A protein and the small-molecule ligand that binds it are described below.
Small molecule (SMILES): Cc1cn([C@H]2C[C@H](O[P](=O)(O)OC[C@H]3O[C@@H](n4cnc5c(N)ncnc54)C[C@@H]3O)[C@@H](CO[P](=O)(O)O[C@H]3C[C@H](n4cnc5c(=O)nc(N)[nH]c54)O[C@@H]3CO[P](=O)(O)O[C@H]3C[C@H](n4ccc(N)nc4=O)O[C@@H]3CO[P](=O)(O)O[C@H]3C[C@H](n4cnc5c(=O)nc(N)[nH]c54)O[C@@H]3CO[P](=O)(O)O[C@H]3C[C@H](n4ccc(N)nc4=O)O[C@@H]3CO[P](=O)(O)O[C@H]3C[C@H](n4ccc(N)nc4=O)O[C@@H]3CO[P](=O)(O)O[C@H]3C[C@H](n4cnc5c(=O)nc(N)[nH]c54)O[C@@H]3COP(=O)(O)O)O2)c(=O)[nH]c1=O

Binding-site contacts:
Ligand atom N1 contacts residue DC7 of chain 2.B at 3.1 Å (h-bond).
Ligand atom O5' contacts residue GLY116 of chain 1.A at 3.2 Å (h-bond).
Ligand atom N4 contacts residue DG6 of chain 2.B at 2.9 Å (h-bond).
Ligand atom N2 contacts residue DG3 of chain 2.B at 3.2 Å.
Ligand atom N1 contacts residue DG5 of chain 2.B at 3.4 Å (h-bond).
Ligand atom OP2 contacts residue LYS118 of chain 1.A at 3.1 Å (salt-bridge).
Ligand atom N2 contacts residue DC4 of chain 2.B at 2.7 Å (h-bond).
Ligand atom O6 contacts residue DG6 of chain 2.B at 3.1 Å (h-bond).
Ligand atom N4 contacts residue DG5 of chain 2.B at 3.0 Å (h-bond).
Ligand atom O4 contacts residue DA1 of chain 2.B at 3.0 Å (h-bond).
Ligand atom N3 contacts residue DA1 of chain 2.B at 2.9 Å (h-bond).
Ligand atom OP1 contacts residue GLY116 of chain 1.A at 2.9 Å (h-bond).
Ligand atom N3 contacts residue DG5 of chain 2.B at 3.0 Å (h-bond).
Ligand atom O6 contacts residue DA1 of chain 2.B at 3.1 Å (h-bond).
Ligand atom O2 contacts residue DG5 of chain 2.B at 2.9 Å (h-bond).
Ligand atom OP1 contacts residue NA1 of chain 1.D at 2.5 Å (h-bond).
Ligand atom O2 contacts residue DG6 of chain 2.B at 2.7 Å (h-bond).
Ligand atom O6 contacts residue DC7 of chain 2.B at 2.9 Å (h-bond).
Ligand atom N1 contacts residue DC2 of chain 2.B at 3.0 Å (h-bond).
Ligand atom N1 contacts residue DC4 of chain 2.B at 2.9 Å (h-bond).
Ligand atom OP1 contacts residue LYS118 of chain 1.A at 3.4 Å.
Ligand atom O3' contacts residue LYS238 of chain 1.A at 2.9 Å (salt-bridge).
Ligand atom O6 contacts residue DC2 of chain 2.B at 3.1 Å (h-bond).
Ligand atom N4 contacts residue DC2 of chain 2.B at 3.5 Å (h-bond).
Ligand atom N4 contacts residue DC4 of chain 2.B at 3.4 Å (h-bond).
Ligand atom O6 contacts residue DC4 of chain 2.B at 3.0 Å (h-bond).
Ligand atom N3 contacts residue DG6 of chain 2.B at 2.8 Å (h-bond).
Ligand atom N2 contacts residue DC2 of chain 2.B at 2.8 Å (h-bond).
Ligand atom OP1 contacts residue GLY114 of chain 1.A at 2.8 Å (h-bond).
Ligand atom O6 contacts residue DG3 of chain 2.B at 3.3 Å (h-bond).
Ligand atom C2 contacts residue DG5 of chain 2.B at 3.3 Å.
Ligand atom N3 contacts residue DG3 of chain 2.B at 2.9 Å (h-bond).
Ligand atom N4 contacts residue DG3 of chain 2.B at 2.9 Å (h-bond).
Ligand atom C2 contacts residue DA1 of chain 2.B at 3.4 Å.
Ligand atom OP1 contacts residue THR119 of chain 1.A at 2.6 Å (h-bond).
Ligand atom OP1 contacts residue TRP113 of chain 1.A at 3.3 Å (h-bond).
Ligand atom C2 contacts residue DG6 of chain 2.B at 3.4 Å.
Ligand atom O2 contacts residue DG3 of chain 2.B at 2.9 Å (h-bond).
Ligand atom OP1 contacts residue ARG254 of chain 1.A at 2.8 Å (salt-bridge).
Ligand atom N2 contacts residue DC7 of chain 2.B at 3.3 Å (h-bond).

Sequence of chain 1.A:
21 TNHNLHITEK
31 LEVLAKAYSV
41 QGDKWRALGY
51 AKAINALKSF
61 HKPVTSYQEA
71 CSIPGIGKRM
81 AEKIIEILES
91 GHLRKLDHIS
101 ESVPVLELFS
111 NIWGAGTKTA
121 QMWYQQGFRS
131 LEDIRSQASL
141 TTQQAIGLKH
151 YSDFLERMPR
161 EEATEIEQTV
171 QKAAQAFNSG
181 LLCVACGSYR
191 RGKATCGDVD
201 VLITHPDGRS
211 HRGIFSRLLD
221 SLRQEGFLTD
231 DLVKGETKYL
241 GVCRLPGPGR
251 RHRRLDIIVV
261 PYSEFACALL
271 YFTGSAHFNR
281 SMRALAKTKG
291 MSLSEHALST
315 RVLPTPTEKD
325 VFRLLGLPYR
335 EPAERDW